A small-molecule ligand and the protein it binds are described below.
Small molecule (SMILES): N[C@@H](Cc1c[nH]c2ccccc12)C(=O)O

Sequence of chain 1.C:
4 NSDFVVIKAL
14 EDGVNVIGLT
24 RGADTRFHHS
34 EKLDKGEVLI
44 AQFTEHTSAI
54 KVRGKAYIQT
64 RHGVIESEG

Binding-site contacts:
Ligand atom N contacts residue THR23 of chain 1.B at 2.8 Å (h-bond).
Ligand atom CA contacts residue THR28 of chain 1.B at 3.2 Å.
Ligand atom O contacts residue THR47 of chain 1.C at 3.7 Å.
Ligand atom O contacts residue ARG24 of chain 1.B at 3.5 Å.
Ligand atom O contacts residue THR23 of chain 1.B at 4.0 Å.
Ligand atom CB contacts residue THR23 of chain 1.B at 3.8 Å.
Ligand atom CZ3 contacts residue GLY21 of chain 1.C at 3.6 Å.
Ligand atom CA contacts residue GLY25 of chain 1.B at 3.6 Å.
Ligand atom CZ2 contacts residue ALA44 of chain 1.C at 4.0 Å (hydrophobic).
Ligand atom CE2 contacts residue ALA44 of chain 1.C at 4.0 Å (hydrophobic).
Ligand atom CZ2 contacts residue ILE53 of chain 1.C at 3.9 Å (hydrophobic).
Ligand atom NE1 contacts residue GLN45 of chain 1.C at 2.9 Å (h-bond).
Ligand atom CH2 contacts residue GLY21 of chain 1.C at 3.4 Å.
Ligand atom CE3 contacts residue HIS32 of chain 1.C at 3.8 Å.
Ligand atom CG contacts residue SER51 of chain 1.B at 4.0 Å.
Ligand atom O contacts residue SER51 of chain 1.B at 3.1 Å (h-bond).
Ligand atom CZ2 contacts residue THR50 of chain 1.C at 3.9 Å.
Ligand atom CE3 contacts residue HIS31 of chain 1.C at 4.0 Å.
Ligand atom O contacts residue GLY25 of chain 1.B at 3.0 Å (h-bond).
Ligand atom C contacts residue THR47 of chain 1.C at 3.5 Å.
Ligand atom OXT contacts residue THR50 of chain 1.C at 2.8 Å (h-bond).
Ligand atom N contacts residue THR28 of chain 1.B at 2.9 Å (h-bond).
Ligand atom CD1 contacts residue THR47 of chain 1.C at 3.8 Å.
Ligand atom NE1 contacts residue ALA44 of chain 1.C at 3.8 Å.
Ligand atom OXT contacts residue THR47 of chain 1.C at 2.6 Å (h-bond).
Ligand atom C contacts residue GLY25 of chain 1.B at 3.5 Å.
Ligand atom N contacts residue ASP27 of chain 1.B at 3.1 Å (salt-bridge).
Ligand atom CB contacts residue SER51 of chain 1.B at 3.4 Å.
Ligand atom CD1 contacts residue SER51 of chain 1.B at 3.6 Å.
Ligand atom CZ3 contacts residue HIS32 of chain 1.C at 3.8 Å.
Ligand atom CB contacts residue THR28 of chain 1.B at 3.7 Å.
Ligand atom CD1 contacts residue GLN45 of chain 1.C at 3.5 Å.
Ligand atom CA contacts residue SER51 of chain 1.B at 4.0 Å.
Ligand atom N contacts residue GLY25 of chain 1.B at 2.8 Å (h-bond).
Ligand atom OXT contacts residue HIS49 of chain 1.C at 3.9 Å.
Ligand atom C contacts residue SER51 of chain 1.B at 3.7 Å.
Ligand atom CA contacts residue THR23 of chain 1.B at 3.8 Å.
Ligand atom N contacts residue ARG24 of chain 1.B at 4.0 Å.
Ligand atom CE2 contacts residue GLN45 of chain 1.C at 4.0 Å.
Ligand atom C contacts residue THR50 of chain 1.C at 3.9 Å.

Sequence of chain 1.B:
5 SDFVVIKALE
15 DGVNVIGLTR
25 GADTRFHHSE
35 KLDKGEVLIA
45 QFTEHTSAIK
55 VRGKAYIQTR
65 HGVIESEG